Binding-site contacts:
Ligand atom CG contacts residue SER51 of chain 1.O at 3.8 Å.
Ligand atom CB contacts residue THR28 of chain 1.O at 3.6 Å.
Ligand atom O contacts residue GLY25 of chain 1.O at 3.0 Å (h-bond).
Ligand atom CZ2 contacts residue THR50 of chain 1.N at 3.9 Å.
Ligand atom CB contacts residue THR23 of chain 1.O at 3.8 Å.
Ligand atom O contacts residue THR47 of chain 1.N at 3.6 Å.
Ligand atom CD1 contacts residue SER51 of chain 1.O at 3.5 Å.
Ligand atom CD1 contacts residue THR47 of chain 1.N at 3.8 Å.
Ligand atom NE1 contacts residue ALA44 of chain 1.N at 3.8 Å.
Ligand atom CA contacts residue GLY25 of chain 1.O at 3.6 Å.
Ligand atom CH2 contacts residue GLY21 of chain 1.N at 3.5 Å.
Ligand atom CB contacts residue SER51 of chain 1.O at 3.4 Å.
Ligand atom C contacts residue SER51 of chain 1.O at 3.6 Å.
Ligand atom NE1 contacts residue SER51 of chain 1.O at 4.0 Å.
Ligand atom O contacts residue THR23 of chain 1.O at 4.1 Å.
Ligand atom C contacts residue THR47 of chain 1.N at 3.4 Å.
Ligand atom CE2 contacts residue ALA44 of chain 1.N at 4.0 Å (hydrophobic).
Ligand atom C contacts residue THR50 of chain 1.N at 4.1 Å.
Ligand atom OXT contacts residue HIS31 of chain 1.N at 3.9 Å.
Ligand atom CA contacts residue THR28 of chain 1.O at 3.2 Å.
Ligand atom CZ3 contacts residue GLY21 of chain 1.N at 3.6 Å.
Ligand atom O contacts residue SER51 of chain 1.O at 2.9 Å (h-bond).
Ligand atom N contacts residue ARG24 of chain 1.O at 4.0 Å.
Ligand atom C contacts residue GLY25 of chain 1.O at 3.5 Å.
Ligand atom OXT contacts residue THR47 of chain 1.N at 2.5 Å (h-bond).
Ligand atom OXT contacts residue HIS49 of chain 1.N at 3.9 Å.
Ligand atom O contacts residue ARG24 of chain 1.O at 3.5 Å.
Ligand atom NE1 contacts residue GLN45 of chain 1.N at 2.9 Å (h-bond).
Ligand atom CA contacts residue THR23 of chain 1.O at 3.9 Å.
Ligand atom CE2 contacts residue GLN45 of chain 1.N at 4.0 Å.
Ligand atom CE3 contacts residue HIS32 of chain 1.N at 4.0 Å.
Ligand atom N contacts residue GLY25 of chain 1.O at 2.8 Å (h-bond).
Ligand atom CZ2 contacts residue ALA44 of chain 1.N at 3.9 Å (hydrophobic).
Ligand atom OXT contacts residue THR50 of chain 1.N at 3.0 Å (h-bond).
Ligand atom N contacts residue THR28 of chain 1.O at 2.8 Å (h-bond).
Ligand atom N contacts residue THR23 of chain 1.O at 2.9 Å (h-bond).
Ligand atom CD1 contacts residue GLN45 of chain 1.N at 3.6 Å.
Ligand atom CA contacts residue SER51 of chain 1.O at 4.0 Å.
Ligand atom OXT contacts residue GLY25 of chain 1.O at 4.0 Å.
Ligand atom N contacts residue ASP27 of chain 1.O at 3.1 Å (salt-bridge).

Sequence of chain 1.N:
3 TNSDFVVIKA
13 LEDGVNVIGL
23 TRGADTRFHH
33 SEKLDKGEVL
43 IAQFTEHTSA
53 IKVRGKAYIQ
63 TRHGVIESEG

Sequence of chain 1.O:
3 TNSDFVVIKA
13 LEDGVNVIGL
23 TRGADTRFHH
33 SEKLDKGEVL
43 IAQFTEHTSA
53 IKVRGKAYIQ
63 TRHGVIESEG

The small molecule below binds the protein below.
Small molecule (SMILES): N[C@@H](Cc1c[nH]c2ccccc12)C(=O)O